Sequence of chain 1.B:
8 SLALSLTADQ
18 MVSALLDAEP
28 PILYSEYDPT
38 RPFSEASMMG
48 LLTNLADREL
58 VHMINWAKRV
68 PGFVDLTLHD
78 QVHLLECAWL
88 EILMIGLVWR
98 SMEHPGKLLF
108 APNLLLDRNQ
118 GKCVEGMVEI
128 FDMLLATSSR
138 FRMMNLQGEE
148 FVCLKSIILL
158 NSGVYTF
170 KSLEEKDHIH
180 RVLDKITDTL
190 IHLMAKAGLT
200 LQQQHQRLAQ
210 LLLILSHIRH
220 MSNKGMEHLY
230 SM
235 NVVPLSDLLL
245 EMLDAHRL

Binding-site contacts:
Ligand atom C23 contacts residue HIS227 of chain 1.B at 3.7 Å.
Ligand atom C08 contacts residue LEU87 of chain 1.B at 4.0 Å (hydrophobic).
Ligand atom C15 contacts residue PHE107 of chain 1.B at 3.6 Å (hydrophobic).
Ligand atom C03 contacts residue PHE107 of chain 1.B at 4.1 Å (hydrophobic).
Ligand atom C23 contacts residue ILE127 of chain 1.B at 4.0 Å (hydrophobic).
Ligand atom O11 contacts residue LEU243 of chain 1.B at 3.5 Å.
Ligand atom C19 contacts residue MET124 of chain 1.B at 3.8 Å (hydrophobic).
Ligand atom C17 contacts residue MET124 of chain 1.B at 3.6 Å (hydrophobic).
Ligand atom C22 contacts residue HIS227 of chain 1.B at 4.1 Å.
Ligand atom C12 contacts residue MET46 of chain 1.B at 3.8 Å (hydrophobic).
Ligand atom C16 contacts residue LEU131 of chain 1.B at 3.6 Å (hydrophobic).
Ligand atom C02 contacts residue GLU56 of chain 1.B at 3.3 Å.
Ligand atom O01 contacts residue GLU56 of chain 1.B at 2.6 Å (salt-bridge).
Ligand atom C13 contacts residue LEU49 of chain 1.B at 3.7 Å (hydrophobic).
Ligand atom C21 contacts residue MET46 of chain 1.B at 3.7 Å (hydrophobic).
Ligand atom C10 contacts residue THR50 of chain 1.B at 3.9 Å.
Ligand atom C23 contacts residue MET124 of chain 1.B at 4.0 Å (hydrophobic).
Ligand atom O01 contacts residue LEU90 of chain 1.B at 3.5 Å (h-bond).
Ligand atom C12 contacts residue LEU228 of chain 1.B at 4.0 Å (hydrophobic).
Ligand atom C23 contacts residue GLY123 of chain 1.B at 3.7 Å.
Ligand atom C17 contacts residue PHE128 of chain 1.B at 3.7 Å (hydrophobic).
Ligand atom C16 contacts residue PHE128 of chain 1.B at 3.6 Å (hydrophobic).
Ligand atom C22 contacts residue VAL121 of chain 1.B at 4.1 Å (hydrophobic).
Ligand atom C27 contacts residue LEU90 of chain 1.B at 3.2 Å (hydrophobic).
Ligand atom C08 contacts residue ALA53 of chain 1.B at 4.0 Å (hydrophobic).
Ligand atom O11 contacts residue THR50 of chain 1.B at 3.2 Å.
Ligand atom C10 contacts residue LEU228 of chain 1.B at 4.0 Å (hydrophobic).
Ligand atom C02 contacts residue LEU90 of chain 1.B at 3.8 Å (hydrophobic).
Ligand atom C20 contacts residue MET124 of chain 1.B at 3.6 Å (hydrophobic).
Ligand atom C09 contacts residue LEU228 of chain 1.B at 3.7 Å (hydrophobic).
Ligand atom C03 contacts residue GLU56 of chain 1.B at 3.3 Å.
Ligand atom C09 contacts residue ALA53 of chain 1.B at 4.0 Å (hydrophobic).
Ligand atom O01 contacts residue ARG97 of chain 1.B at 3.0 Å (salt-bridge).
Ligand atom C24 contacts residue ILE127 of chain 1.B at 3.5 Å (hydrophobic).
Ligand atom C15 contacts residue LEU131 of chain 1.B at 4.0 Å (hydrophobic).
Ligand atom C12 contacts residue THR50 of chain 1.B at 3.7 Å.
Ligand atom C21 contacts residue VAL121 of chain 1.B at 3.8 Å (hydrophobic).
Ligand atom C16 contacts residue PHE107 of chain 1.B at 3.7 Å (hydrophobic).
Ligand atom C26 contacts residue LEU90 of chain 1.B at 4.0 Å (hydrophobic).
Ligand atom C21 contacts residue MET124 of chain 1.B at 3.8 Å (hydrophobic).

This protein binds this small molecule.
Small molecule (SMILES): Oc1ccc(C(=C2CCC[C@@H](c3ccccc3)C2)c2ccc(O)cc2)cc1